The small molecule below binds the protein below.
Small molecule (SMILES): CC(=O)N[C@H]1[C@H](O[C@H]2C[C@@H](C(=O)NCCS(=O)(=O)O)[NH2+][C@@H]2CO)O[C@H](CO)[C@@H](OS(=O)(=O)O)[C@@H]1O

Binding-site contacts:
Ligand atom O3 contacts residue TYR120 of chain 1.A at 2.9 Å (h-bond).
Ligand atom CB contacts residue ALA147 of chain 1.A at 3.4 Å (hydrophobic).
Ligand atom O10 contacts residue SER75 of chain 1.A at 2.9 Å (h-bond).
Ligand atom C1 contacts residue TYR146 of chain 1.A at 3.5 Å (hydrophobic).
Ligand atom OS1 contacts residue SER73 of chain 1.A at 3.5 Å.
Ligand atom N2 contacts residue TYR146 of chain 1.A at 2.9 Å (h-bond).
Ligand atom O7 contacts residue LYS84 of chain 1.A at 2.9 Å (salt-bridge).
Ligand atom C2 contacts residue TYR146 of chain 1.A at 3.5 Å (hydrophobic).
Ligand atom O9 contacts residue ALA147 of chain 1.A at 3.5 Å.
Ligand atom O10 contacts residue NAG2 of chain 1.F at 3.3 Å (h-bond).
Ligand atom C10 contacts residue SER75 of chain 1.A at 3.4 Å.
Ligand atom O7 contacts residue SER88 of chain 1.A at 2.6 Å (h-bond).
Ligand atom O5 contacts residue LYS84 of chain 1.A at 2.8 Å (salt-bridge).
Ligand atom C1 contacts residue ALA147 of chain 1.A at 3.4 Å (hydrophobic).
Ligand atom C9 contacts residue GLN82 of chain 1.A at 3.1 Å.
Ligand atom CD contacts residue NAG2 of chain 1.F at 3.4 Å.
Ligand atom O9 contacts residue GLU64 of chain 1.A at 2.7 Å (salt-bridge).
Ligand atom O7 contacts residue THR87 of chain 1.A at 3.6 Å (h-bond).
Ligand atom OS1 contacts residue NAG2 of chain 1.F at 3.4 Å (h-bond).
Ligand atom O6 contacts residue LYS84 of chain 1.A at 2.8 Å (salt-bridge).
Ligand atom OS1 contacts residue LYS74 of chain 1.A at 3.0 Å (salt-bridge).
Ligand atom O43 contacts residue TYR120 of chain 1.A at 3.3 Å (h-bond).
Ligand atom O10 contacts residue ALA77 of chain 1.A at 3.5 Å.
Ligand atom CA contacts residue GLN82 of chain 1.A at 3.4 Å.
Ligand atom N contacts residue NAG2 of chain 1.F at 2.7 Å (h-bond).
Ligand atom O10 contacts residue SER73 of chain 1.A at 2.7 Å (h-bond).
Ligand atom O41 contacts residue GLY149 of chain 1.A at 3.5 Å.
Ligand atom C2 contacts residue THR87 of chain 1.A at 3.6 Å.
Ligand atom O42 contacts residue THR87 of chain 1.A at 3.4 Å.
Ligand atom O4 contacts residue GLY149 of chain 1.A at 3.2 Å.
Ligand atom O3 contacts residue THR87 of chain 1.A at 2.9 Å (h-bond).
Ligand atom O7 contacts residue LEU83 of chain 1.A at 3.5 Å.
Ligand atom C10 contacts residue NAG2 of chain 1.F at 3.4 Å.
Ligand atom O9 contacts residue NAG2 of chain 1.F at 3.2 Å (h-bond).
Ligand atom C7 contacts residue SER88 of chain 1.A at 3.3 Å.
Ligand atom C6 contacts residue LYS84 of chain 1.A at 3.6 Å.
Ligand atom C8 contacts residue TYR146 of chain 1.A at 3.3 Å (hydrophobic).
Ligand atom C8 contacts residue SER88 of chain 1.A at 3.6 Å.
Ligand atom C9 contacts residue GLU64 of chain 1.A at 3.3 Å.
Ligand atom OS2 contacts residue NAG2 of chain 1.F at 3.5 Å (h-bond).

Sequence of chain 1.A:
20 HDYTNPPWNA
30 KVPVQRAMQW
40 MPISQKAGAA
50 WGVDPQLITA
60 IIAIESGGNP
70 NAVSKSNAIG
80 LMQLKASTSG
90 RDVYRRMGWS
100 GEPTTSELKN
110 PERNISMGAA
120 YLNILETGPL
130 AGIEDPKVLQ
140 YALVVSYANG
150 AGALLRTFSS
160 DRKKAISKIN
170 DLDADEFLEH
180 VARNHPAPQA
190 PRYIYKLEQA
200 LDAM